Binding-site contacts:
Ligand atom C8 contacts residue ASP52 of chain 1.A at 3.7 Å.
Ligand atom F contacts residue TRP96 of chain 1.A at 3.3 Å.
Ligand atom N19 contacts residue ASP248 of chain 1.A at 3.8 Å.
Ligand atom N22 contacts residue GLY250 of chain 1.A at 3.4 Å (h-bond).
Ligand atom C5 contacts residue PHE128 of chain 1.A at 3.5 Å (hydrophobic).
Ligand atom O contacts residue TRP96 of chain 1.A at 3.2 Å (h-bond).
Ligand atom C18 contacts residue ASP52 of chain 1.A at 3.2 Å.
Ligand atom N21 contacts residue GLY54 of chain 1.A at 3.5 Å.
Ligand atom F contacts residue TYR91 of chain 1.A at 3.6 Å.
Ligand atom C11 contacts residue GLY250 of chain 1.A at 3.4 Å.
Ligand atom C11 contacts residue LEU50 of chain 1.A at 3.5 Å (hydrophobic).
Ligand atom O23 contacts residue GLN32 of chain 1.A at 3.7 Å.
Ligand atom C18 contacts residue ASP248 of chain 1.A at 3.6 Å.
Ligand atom N21 contacts residue GLY250 of chain 1.A at 3.6 Å.
Ligand atom N19 contacts residue GLY250 of chain 1.A at 3.5 Å (h-bond).
Ligand atom F contacts residue PHE128 of chain 1.A at 3.5 Å.
Ligand atom F contacts residue VAL89 of chain 1.A at 3.5 Å.
Ligand atom C18 contacts residue GLY250 of chain 1.A at 3.5 Å.
Ligand atom O contacts residue VAL89 of chain 1.A at 3.7 Å.
Ligand atom O24 contacts residue THR252 of chain 1.A at 3.8 Å.
Ligand atom C12 contacts residue GLY250 of chain 1.A at 3.7 Å.
Ligand atom O23 contacts residue GLY250 of chain 1.A at 3.0 Å (h-bond).
Ligand atom N22 contacts residue GLN32 of chain 1.A at 3.5 Å (h-bond).
Ligand atom C3 contacts residue ASP52 of chain 1.A at 3.2 Å.
Ligand atom N21 contacts residue ASP52 of chain 1.A at 2.7 Å (salt-bridge).
Ligand atom C17 contacts residue PHE128 of chain 1.A at 3.1 Å (hydrophobic).
Ligand atom O24 contacts residue GLN32 of chain 1.A at 3.4 Å.
Ligand atom C14 contacts residue ILE130 of chain 1.A at 3.8 Å (hydrophobic).
Ligand atom O23 contacts residue LEU50 of chain 1.A at 3.8 Å.
Ligand atom N21 contacts residue ASP248 of chain 1.A at 2.6 Å (salt-bridge).
Ligand atom O24 contacts residue GLY31 of chain 1.A at 3.2 Å (h-bond).
Ligand atom O24 contacts residue GLY33 of chain 1.A at 3.7 Å.
Ligand atom C9 contacts residue LEU50 of chain 1.A at 3.6 Å (hydrophobic).
Ligand atom C3 contacts residue ILE138 of chain 1.A at 3.7 Å (hydrophobic).
Ligand atom O23 contacts residue GLY33 of chain 1.A at 3.5 Å.
Ligand atom C2 contacts residue SER55 of chain 1.A at 3.7 Å.
Ligand atom C20 contacts residue TYR91 of chain 1.A at 3.7 Å (hydrophobic).
Ligand atom N contacts residue ASP52 of chain 1.A at 2.6 Å (salt-bridge).
Ligand atom C contacts residue PHE128 of chain 1.A at 3.6 Å (hydrophobic).
Ligand atom C5 contacts residue TYR91 of chain 1.A at 3.5 Å (hydrophobic).

Sequence of chain 1.A:
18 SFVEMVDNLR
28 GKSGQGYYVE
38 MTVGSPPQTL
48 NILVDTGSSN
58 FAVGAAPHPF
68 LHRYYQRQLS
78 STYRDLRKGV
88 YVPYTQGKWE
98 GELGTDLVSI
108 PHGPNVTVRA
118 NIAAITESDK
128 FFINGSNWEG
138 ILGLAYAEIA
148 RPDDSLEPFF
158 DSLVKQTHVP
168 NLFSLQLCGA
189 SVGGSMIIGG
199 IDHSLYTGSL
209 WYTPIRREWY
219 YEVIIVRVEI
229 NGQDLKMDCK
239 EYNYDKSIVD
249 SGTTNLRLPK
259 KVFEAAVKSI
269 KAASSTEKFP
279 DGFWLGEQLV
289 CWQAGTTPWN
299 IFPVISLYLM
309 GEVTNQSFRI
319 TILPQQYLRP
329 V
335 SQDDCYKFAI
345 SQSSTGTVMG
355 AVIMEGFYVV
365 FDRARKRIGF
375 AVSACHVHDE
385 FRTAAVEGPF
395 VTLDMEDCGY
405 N

A small-molecule ligand and the protein it binds are described below.
Small molecule (SMILES): COc1ccc([C@H](Cc2cc([N+](=O)[O-])ccc2OC)c2c[nH]c(N)n2)cc1F